Sequence of chain 1.E:
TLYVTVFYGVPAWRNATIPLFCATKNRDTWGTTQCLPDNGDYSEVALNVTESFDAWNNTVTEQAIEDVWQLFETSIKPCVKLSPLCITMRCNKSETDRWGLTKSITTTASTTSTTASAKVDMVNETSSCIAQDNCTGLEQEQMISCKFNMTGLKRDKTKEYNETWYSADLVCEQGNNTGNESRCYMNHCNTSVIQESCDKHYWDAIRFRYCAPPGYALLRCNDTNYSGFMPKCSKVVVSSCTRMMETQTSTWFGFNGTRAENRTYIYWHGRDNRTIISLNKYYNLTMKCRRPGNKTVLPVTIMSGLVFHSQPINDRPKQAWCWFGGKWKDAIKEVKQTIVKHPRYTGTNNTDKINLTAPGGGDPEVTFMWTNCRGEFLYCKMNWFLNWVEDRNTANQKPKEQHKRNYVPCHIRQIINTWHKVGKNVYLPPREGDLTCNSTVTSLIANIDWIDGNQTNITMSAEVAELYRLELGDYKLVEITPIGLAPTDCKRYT

Binding-site contacts:
Ligand atom C1 contacts residue ASN124 of chain 1.E at 1.4 Å.
Ligand atom C3 contacts residue ASN124 of chain 1.E at 3.8 Å.
Ligand atom C5 contacts residue ASN124 of chain 1.E at 3.6 Å.
Ligand atom O5 contacts residue ASN124 of chain 1.E at 2.4 Å (h-bond).
Ligand atom C7 contacts residue ASN124 of chain 1.E at 4.0 Å.
Ligand atom C5 contacts residue THR126 of chain 1.E at 3.6 Å.
Ligand atom C4 contacts residue THR126 of chain 1.E at 3.8 Å.
Ligand atom C3 contacts residue THR126 of chain 1.E at 4.5 Å.
Ligand atom C2 contacts residue ASN124 of chain 1.E at 2.5 Å.
Ligand atom O6 contacts residue THR126 of chain 1.E at 3.7 Å.
Ligand atom C1 contacts residue THR126 of chain 1.E at 3.9 Å.
Ligand atom C4 contacts residue ASN124 of chain 1.E at 4.3 Å.
Ligand atom C2 contacts residue THR126 of chain 1.E at 4.0 Å.
Ligand atom C8 contacts residue MET122 of chain 1.E at 4.1 Å (hydrophobic).
Ligand atom O5 contacts residue THR126 of chain 1.E at 3.0 Å.
Ligand atom C6 contacts residue THR126 of chain 1.E at 3.6 Å.
Ligand atom N2 contacts residue ASN124 of chain 1.E at 2.9 Å (h-bond).
Ligand atom O7 contacts residue ASN124 of chain 1.E at 4.2 Å.

A protein and the small-molecule ligand that binds it are described below.
Small molecule (SMILES): CC(=O)N[C@H]1[C@H](O[C@H]2[C@H](O)[C@@H](NC(C)=O)CO[C@@H]2CO)O[C@H](CO)[C@@H](O[C@@H]2O[C@H](CO)[C@@H](O)[C@H](O)[C@@H]2O)[C@@H]1O